Sequence of chain 1.A:
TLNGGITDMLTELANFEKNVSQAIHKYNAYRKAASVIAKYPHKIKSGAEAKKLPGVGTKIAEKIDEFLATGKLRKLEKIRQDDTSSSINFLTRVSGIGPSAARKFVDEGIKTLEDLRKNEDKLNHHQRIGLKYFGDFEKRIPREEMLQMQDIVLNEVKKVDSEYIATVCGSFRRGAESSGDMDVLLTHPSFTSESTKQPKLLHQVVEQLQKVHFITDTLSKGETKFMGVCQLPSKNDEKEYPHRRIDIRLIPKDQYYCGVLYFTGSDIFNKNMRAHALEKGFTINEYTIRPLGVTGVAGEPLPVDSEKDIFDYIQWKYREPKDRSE

Binding-site contacts:
Ligand atom P contacts residue GLY64 of chain 1.A at 3.8 Å.
Ligand atom OP1 contacts residue VAL65 of chain 1.A at 3.7 Å.
Ligand atom OP1 contacts residue PRO63 of chain 1.A at 3.6 Å.
Ligand atom OP2 contacts residue LYS68 of chain 1.A at 3.0 Å.
Ligand atom P contacts residue ILE69 of chain 1.A at 3.8 Å.
Ligand atom P contacts residue LYS68 of chain 1.A at 3.6 Å.
Ligand atom OP1 contacts residue LYS68 of chain 1.A at 2.6 Å (salt-bridge).
Ligand atom OP2 contacts residue THR67 of chain 1.A at 3.9 Å.
Ligand atom OP3 contacts residue LYS35 of chain 1.A at 2.5 Å (salt-bridge).
Ligand atom OP2 contacts residue GLY66 of chain 1.A at 3.8 Å.
Ligand atom O3' contacts residue VAL65 of chain 1.A at 3.9 Å.
Ligand atom C3' contacts residue LYS68 of chain 1.A at 3.8 Å.
Ligand atom C5' contacts residue GLY64 of chain 1.A at 3.1 Å.
Ligand atom P contacts residue GLY66 of chain 1.A at 3.8 Å.
Ligand atom C4' contacts residue GLY64 of chain 1.A at 3.2 Å.
Ligand atom C4' contacts residue GLY66 of chain 1.A at 3.8 Å.
Ligand atom C6 contacts residue HIS34 of chain 1.A at 3.8 Å.
Ligand atom C3' contacts residue GLY66 of chain 1.A at 3.5 Å.
Ligand atom OP1 contacts residue GLY66 of chain 1.A at 3.0 Å (h-bond).
Ligand atom O5' contacts residue GLY66 of chain 1.A at 3.4 Å (h-bond).
Ligand atom O3' contacts residue ILE69 of chain 1.A at 3.5 Å.
Ligand atom OP1 contacts residue ILE69 of chain 1.A at 2.8 Å (h-bond).
Ligand atom C5' contacts residue GLY66 of chain 1.A at 3.1 Å.
Ligand atom OP1 contacts residue LEU62 of chain 1.A at 3.8 Å.
Ligand atom C1' contacts residue ALA38 of chain 1.A at 3.9 Å (hydrophobic).
Ligand atom P contacts residue LYS35 of chain 1.A at 3.4 Å.
Ligand atom C5' contacts residue TYR39 of chain 1.A at 3.4 Å (hydrophobic).
Ligand atom O4' contacts residue ALA38 of chain 1.A at 3.4 Å.
Ligand atom OP1 contacts residue GLY64 of chain 1.A at 2.8 Å (h-bond).
Ligand atom P contacts residue LYS68 of chain 1.A at 3.4 Å.
Ligand atom OP2 contacts residue LYS68 of chain 1.A at 3.2 Å (salt-bridge).
Ligand atom N3 contacts residue ALA38 of chain 1.A at 3.6 Å.
Ligand atom OP1 contacts residue THR67 of chain 1.A at 3.6 Å (h-bond).
Ligand atom OP1 contacts residue LYS68 of chain 1.A at 3.5 Å (salt-bridge).
Ligand atom O3' contacts residue GLY64 of chain 1.A at 3.5 Å.
Ligand atom O3' contacts residue LYS68 of chain 1.A at 3.8 Å.
Ligand atom OP1 contacts residue NA1 of chain 1.I at 2.8 Å (h-bond).
Ligand atom O6 contacts residue HIS34 of chain 1.A at 3.6 Å.
Ligand atom O5' contacts residue LYS35 of chain 1.A at 3.7 Å.
Ligand atom OP2 contacts residue LYS35 of chain 1.A at 3.3 Å (salt-bridge).

The small molecule below binds the protein below.
Small molecule (SMILES): Cc1cn([C@H]2C[C@H](O[P](=O)(O)OC[C@H]3O[C@@H](n4ccc(N)nc4=O)C[C@@H]3O[P](=O)(O)OC[C@H]3O[C@@H](n4cnc5c(=O)nc(N)[nH]c54)C[C@@H]3O[P](=O)(O)OC[C@H]3O[C@@H](n4cnc5c(=O)nc(N)[nH]c54)C[C@@H]3O)[C@@H](CO[P](=O)(O)O[C@H]3C[C@H](n4cnc5c(=O)nc(N)[nH]c54)O[C@@H]3COP(=O)(O)O)O2)c(=O)[nH]c1=O